Binding-site contacts:
Ligand atom N24 contacts residue MET111 of chain 2.A at 3.6 Å.
Ligand atom C14 contacts residue TYR152 of chain 2.A at 4.0 Å (hydrophobic).
Ligand atom O25 contacts residue LEU120 of chain 2.A at 3.2 Å.
Ligand atom F23 contacts residue TYR152 of chain 2.A at 3.3 Å.
Ligand atom C20 contacts residue LEU116 of chain 2.A at 3.7 Å (hydrophobic).
Ligand atom F23 contacts residue GLY148 of chain 2.A at 3.9 Å.
Ligand atom N27 contacts residue ASN64 of chain 2.A at 4.0 Å.
Ligand atom C2 contacts residue MET111 of chain 2.A at 3.8 Å (hydrophobic).
Ligand atom N27 contacts residue SER65 of chain 2.A at 3.9 Å.
Ligand atom C9 contacts residue MET111 of chain 2.A at 3.8 Å (hydrophobic).
Ligand atom F23 contacts residue ALA124 of chain 2.A at 3.4 Å.
Ligand atom C17 contacts residue LEU120 of chain 2.A at 3.9 Å (hydrophobic).
Ligand atom C5 contacts residue ASP106 of chain 2.A at 4.0 Å.
Ligand atom C15 contacts residue GLY148 of chain 2.A at 3.4 Å.
Ligand atom C13 contacts residue TYR152 of chain 2.A at 3.8 Å (hydrophobic).
Ligand atom C22 contacts residue LEU120 of chain 2.A at 3.7 Å (hydrophobic).
Ligand atom C20 contacts residue TRP175 of chain 2.A at 3.6 Å (hydrophobic).
Ligand atom C1 contacts residue ALA68 of chain 2.A at 3.9 Å (hydrophobic).
Ligand atom N4 contacts residue ASN64 of chain 2.A at 3.7 Å.
Ligand atom N21 contacts residue TRP175 of chain 2.A at 3.8 Å.
Ligand atom C8 contacts residue LEU120 of chain 2.A at 3.6 Å (hydrophobic).
Ligand atom N27 contacts residue ASP106 of chain 2.A at 2.8 Å (salt-bridge).
Ligand atom C26 contacts residue ALA68 of chain 2.A at 3.7 Å (hydrophobic).
Ligand atom C26 contacts residue MET111 of chain 2.A at 3.8 Å (hydrophobic).
Ligand atom C7 contacts residue MET111 of chain 2.A at 3.6 Å (hydrophobic).
Ligand atom N27 contacts residue THR197 of chain 2.A at 3.8 Å.
Ligand atom C17 contacts residue PHE151 of chain 2.A at 3.9 Å (hydrophobic).
Ligand atom C18 contacts residue MET111 of chain 2.A at 4.0 Å (hydrophobic).
Ligand atom C10 contacts residue ASN64 of chain 2.A at 3.9 Å.
Ligand atom C5 contacts residue ASN64 of chain 2.A at 4.0 Å.
Ligand atom N6 contacts residue ALA68 of chain 2.A at 3.5 Å.
Ligand atom F23 contacts residue VAL149 of chain 2.A at 3.9 Å.
Ligand atom C13 contacts residue PHE151 of chain 2.A at 4.0 Å (hydrophobic).
Ligand atom C19 contacts residue PHE151 of chain 2.A at 3.5 Å (hydrophobic).
Ligand atom C26 contacts residue ILE109 of chain 2.A at 3.5 Å (hydrophobic).
Ligand atom N6 contacts residue THR197 of chain 2.A at 3.5 Å (h-bond).
Ligand atom C19 contacts residue MET111 of chain 2.A at 4.0 Å (hydrophobic).
Ligand atom C8 contacts residue MET111 of chain 2.A at 3.9 Å (hydrophobic).
Ligand atom C18 contacts residue PHE151 of chain 2.A at 3.6 Å (hydrophobic).
Ligand atom C26 contacts residue GLY110 of chain 2.A at 3.2 Å.

A protein and the small-molecule ligand that binds it are described below.
Small molecule (SMILES): Cc1nc(N)nc2c1/C(=N/O)C[C@@H](c1ccc(F)cc1-c1cccnc1)C2

Sequence of chain 2.A:
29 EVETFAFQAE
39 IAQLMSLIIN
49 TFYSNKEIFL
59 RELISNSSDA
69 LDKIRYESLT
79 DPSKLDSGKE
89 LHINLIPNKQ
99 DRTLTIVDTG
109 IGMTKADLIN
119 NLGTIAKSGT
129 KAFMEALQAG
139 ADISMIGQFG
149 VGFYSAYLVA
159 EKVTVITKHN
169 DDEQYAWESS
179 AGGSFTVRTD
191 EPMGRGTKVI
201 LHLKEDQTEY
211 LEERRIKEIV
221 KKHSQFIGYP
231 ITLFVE